Binding-site contacts:
Ligand atom C5 contacts residue ASN58 of chain 1.I at 3.5 Å.
Ligand atom O6 contacts residue NAG1 of chain 1.V at 2.4 Å (h-bond).
Ligand atom C8 contacts residue GLU70 of chain 1.I at 4.0 Å.
Ligand atom O5 contacts residue NAG1 of chain 1.V at 3.9 Å.
Ligand atom O5 contacts residue ASN58 of chain 1.I at 2.2 Å (h-bond).
Ligand atom C6 contacts residue NAG2 of chain 1.V at 4.3 Å.
Ligand atom O7 contacts residue ASN58 of chain 1.I at 4.3 Å.
Ligand atom N2 contacts residue ASN58 of chain 1.I at 2.8 Å (h-bond).
Ligand atom C7 contacts residue ASN58 of chain 1.I at 3.3 Å.
Ligand atom C1 contacts residue ASN58 of chain 1.I at 1.4 Å.
Ligand atom O6 contacts residue NAG2 of chain 1.V at 4.0 Å.
Ligand atom C4 contacts residue ASN58 of chain 1.I at 4.1 Å.
Ligand atom C6 contacts residue NAG1 of chain 1.V at 3.7 Å.
Ligand atom C2 contacts residue ASN58 of chain 1.I at 2.3 Å.
Ligand atom C6 contacts residue ASN58 of chain 1.I at 4.4 Å.
Ligand atom C3 contacts residue ASN58 of chain 1.I at 3.7 Å.
Ligand atom O6 contacts residue ASN58 of chain 1.I at 4.1 Å.
Ligand atom C8 contacts residue ASN58 of chain 1.I at 3.4 Å.

The small molecule below binds the protein below.
Small molecule (SMILES): CC(=O)N[C@H]1[C@H](O[C@H]2[C@H](O)[C@@H](NC(C)=O)CO[C@@H]2CO)O[C@H](CO)[C@@H](O[C@@H]2O[C@H](CO)[C@@H](O)[C@H](O[C@H]3O[C@H](CO)[C@@H](O)[C@H](O)[C@@H]3O)[C@@H]2O)[C@@H]1O

Sequence of chain 1.I:
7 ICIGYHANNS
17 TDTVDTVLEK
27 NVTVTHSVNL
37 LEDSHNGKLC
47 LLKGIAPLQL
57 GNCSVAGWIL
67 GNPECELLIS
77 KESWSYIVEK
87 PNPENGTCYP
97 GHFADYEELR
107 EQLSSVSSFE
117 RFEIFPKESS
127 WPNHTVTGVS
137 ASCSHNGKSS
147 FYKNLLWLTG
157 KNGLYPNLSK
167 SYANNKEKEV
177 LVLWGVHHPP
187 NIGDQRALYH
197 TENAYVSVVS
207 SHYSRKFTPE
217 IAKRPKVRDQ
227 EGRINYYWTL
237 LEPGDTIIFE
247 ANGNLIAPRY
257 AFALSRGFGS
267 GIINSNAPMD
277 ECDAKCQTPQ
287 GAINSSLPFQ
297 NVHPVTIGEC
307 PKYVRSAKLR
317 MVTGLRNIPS